Binding-site contacts:
Ligand atom C3 contacts residue ASN250 of chain 1.F at 3.8 Å.
Ligand atom C1 contacts residue SER252 of chain 1.F at 4.2 Å.
Ligand atom C8 contacts residue ASN250 of chain 1.F at 4.4 Å.
Ligand atom N2 contacts residue GLY251 of chain 1.F at 3.3 Å (h-bond).
Ligand atom C8 contacts residue GLY251 of chain 1.F at 3.7 Å.
Ligand atom C8 contacts residue PRO254 of chain 1.F at 4.2 Å (hydrophobic).
Ligand atom C7 contacts residue ASN250 of chain 1.F at 3.4 Å.
Ligand atom C2 contacts residue ASN250 of chain 1.F at 2.4 Å.
Ligand atom C8 contacts residue SER290 of chain 1.F at 4.0 Å.
Ligand atom C1 contacts residue GLY251 of chain 1.F at 3.8 Å.
Ligand atom O5 contacts residue ASN250 of chain 1.F at 2.4 Å (h-bond).
Ligand atom C5 contacts residue ASN250 of chain 1.F at 3.7 Å.
Ligand atom N2 contacts residue ASN250 of chain 1.F at 2.8 Å (h-bond).
Ligand atom C2 contacts residue SER252 of chain 1.F at 4.2 Å.
Ligand atom N2 contacts residue SER252 of chain 1.F at 3.8 Å.
Ligand atom C8 contacts residue GLU291 of chain 1.F at 3.7 Å.
Ligand atom C3 contacts residue SER252 of chain 1.F at 3.9 Å.
Ligand atom C7 contacts residue GLY251 of chain 1.F at 3.8 Å.
Ligand atom C1 contacts residue ASN250 of chain 1.F at 1.4 Å.
Ligand atom C4 contacts residue ASN250 of chain 1.F at 4.3 Å.
Ligand atom C8 contacts residue TRP101 of chain 1.F at 4.3 Å (hydrophobic).
Ligand atom C2 contacts residue GLY251 of chain 1.F at 4.1 Å.
Ligand atom O7 contacts residue ASN250 of chain 1.F at 3.6 Å (h-bond).

A protein and the small-molecule ligand that binds it are described below.
Small molecule (SMILES): CC(=O)N[C@H]1[C@H](O[C@H]2[C@H](O)[C@@H](NC(C)=O)CO[C@@H]2CO)O[C@H](CO)[C@@H](O)[C@@H]1O

Sequence of chain 1.F:
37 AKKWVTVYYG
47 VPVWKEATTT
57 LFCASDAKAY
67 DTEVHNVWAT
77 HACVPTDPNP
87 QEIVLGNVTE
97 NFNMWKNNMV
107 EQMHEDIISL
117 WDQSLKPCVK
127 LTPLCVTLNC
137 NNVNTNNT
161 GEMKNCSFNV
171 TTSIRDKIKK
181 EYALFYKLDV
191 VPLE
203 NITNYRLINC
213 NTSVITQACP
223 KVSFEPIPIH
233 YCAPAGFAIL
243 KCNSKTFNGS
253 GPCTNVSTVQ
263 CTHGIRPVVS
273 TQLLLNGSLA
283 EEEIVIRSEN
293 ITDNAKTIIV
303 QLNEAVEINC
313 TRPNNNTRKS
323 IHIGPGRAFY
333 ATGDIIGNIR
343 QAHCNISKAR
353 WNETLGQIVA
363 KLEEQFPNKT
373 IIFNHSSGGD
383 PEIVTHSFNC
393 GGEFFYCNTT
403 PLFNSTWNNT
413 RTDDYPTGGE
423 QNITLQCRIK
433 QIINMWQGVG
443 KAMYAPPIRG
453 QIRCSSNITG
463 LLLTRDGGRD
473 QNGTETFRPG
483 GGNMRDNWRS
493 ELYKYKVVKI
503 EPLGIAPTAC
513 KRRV